This protein binds this small molecule.
Small molecule (SMILES): Nc1ccn([C@@H]2O[C@H](CO[P](=O)(O)O[C@H]3[C@@H](O)[C@H](n4ccc(N)nc4=O)O[C@@H]3CO[P](=O)(O)O[C@H]3[C@@H](O)[C@H](n4cnc5c(N)ncnc54)O[C@@H]3CO[P](=O)(O)O[C@H]3[C@@H](O)[C@H](n4ccc(N)nc4=O)O[C@@H]3CO[P](=O)(O)O[C@H]3[C@@H](O)[C@H](n4ccc(=O)[nH]c4=O)O[C@@H]3CO[P](=O)(O)O[C@H]3[C@@H](O)[C@H](n4cnc5c(N)ncnc54)O[C@@H]3CO[P](=O)(O)O[C@H]3[C@@H](O)[C@H](n4cnc5c(=O)nc(N)[nH]c54)O[C@@H]3CO[P](=O)(O)O[C@H]3[C@@H](O)[C@H](n4cnc5c(=O)nc(N)[nH]c54)O[C@@H]3CO)[C@@H](O)[C@H]2O)c(=O)n1

Sequence of chain 39.D:
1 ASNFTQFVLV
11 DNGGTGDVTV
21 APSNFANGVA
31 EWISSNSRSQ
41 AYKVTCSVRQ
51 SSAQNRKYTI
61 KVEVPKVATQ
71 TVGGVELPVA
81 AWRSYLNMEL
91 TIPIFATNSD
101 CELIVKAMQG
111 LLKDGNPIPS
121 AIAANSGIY

Sequence of chain 40.C:
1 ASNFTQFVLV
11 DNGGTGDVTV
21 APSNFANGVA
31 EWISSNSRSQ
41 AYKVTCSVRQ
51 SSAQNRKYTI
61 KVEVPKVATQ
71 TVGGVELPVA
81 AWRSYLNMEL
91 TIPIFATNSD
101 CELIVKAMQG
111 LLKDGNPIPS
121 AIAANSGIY

Binding-site contacts:
Ligand atom O2 contacts residue ASN87 of chain 40.C at 3.2 Å (h-bond).
Ligand atom OP2 contacts residue LYS43 of chain 40.C at 3.2 Å (salt-bridge).
Ligand atom OP2 contacts residue ARG49 of chain 39.D at 2.4 Å (salt-bridge).
Ligand atom C5' contacts residue TYR85 of chain 40.C at 3.1 Å (hydrophobic).
Ligand atom O3' contacts residue SER51 of chain 39.D at 3.5 Å (h-bond).
Ligand atom OP2 contacts residue LYS57 of chain 39.D at 3.4 Å.
Ligand atom C6 contacts residue TYR85 of chain 40.C at 3.5 Å (hydrophobic).
Ligand atom OP1 contacts residue ARG49 of chain 39.D at 2.5 Å (salt-bridge).
Ligand atom C2' contacts residue TYR85 of chain 40.C at 3.4 Å (hydrophobic).
Ligand atom O2' contacts residue TYR85 of chain 40.C at 3.5 Å.
Ligand atom OP2 contacts residue TYR85 of chain 40.C at 2.5 Å (h-bond).
Ligand atom C4 contacts residue TYR85 of chain 40.C at 3.5 Å (hydrophobic).
Ligand atom P contacts residue ARG49 of chain 39.D at 2.9 Å.
Ligand atom O2' contacts residue GLU63 of chain 40.C at 3.0 Å (salt-bridge).
Ligand atom OP1 contacts residue SER51 of chain 39.D at 3.3 Å.
Ligand atom C5 contacts residue THR45 of chain 40.C at 3.3 Å.
Ligand atom OP2 contacts residue SER51 of chain 39.D at 3.2 Å (h-bond).
Ligand atom N6 contacts residue THR45 of chain 40.C at 2.9 Å (h-bond).
Ligand atom P contacts residue SER51 of chain 39.D at 3.4 Å.
Ligand atom N6 contacts residue THR59 of chain 40.C at 2.9 Å (h-bond).
Ligand atom N1 contacts residue THR59 of chain 40.C at 3.6 Å.
Ligand atom OP1 contacts residue SER51 of chain 39.D at 2.7 Å (h-bond).
Ligand atom OP2 contacts residue LYS57 of chain 39.D at 2.7 Å (salt-bridge).
Ligand atom OP2 contacts residue ASN55 of chain 39.D at 3.2 Å (h-bond).
Ligand atom C3' contacts residue TYR85 of chain 40.C at 3.3 Å (hydrophobic).
Ligand atom N1 contacts residue TYR85 of chain 40.C at 3.6 Å.
Ligand atom C5' contacts residue SER51 of chain 39.D at 3.5 Å.
Ligand atom O4' contacts residue LYS61 of chain 40.C at 3.1 Å (salt-bridge).
Ligand atom O3' contacts residue TYR85 of chain 40.C at 3.6 Å.
Ligand atom C5 contacts residue TYR85 of chain 40.C at 3.5 Å (hydrophobic).
Ligand atom N7 contacts residue THR45 of chain 40.C at 2.6 Å (h-bond).
Ligand atom C4' contacts residue TYR85 of chain 40.C at 3.3 Å (hydrophobic).
Ligand atom N6 contacts residue CYS46 of chain 40.C at 3.4 Å (h-bond).
Ligand atom N1 contacts residue SER47 of chain 40.C at 2.7 Å (h-bond).
Ligand atom OP1 contacts residue SER52 of chain 39.D at 3.0 Å.
Ligand atom C2 contacts residue SER47 of chain 40.C at 3.0 Å.
Ligand atom C2' contacts residue GLU63 of chain 40.C at 3.5 Å.
Ligand atom P contacts residue TYR85 of chain 40.C at 3.5 Å.
Ligand atom C6 contacts residue THR45 of chain 40.C at 3.5 Å.
Ligand atom OP1 contacts residue ASN55 of chain 39.D at 3.3 Å (h-bond).